Binding-site contacts:
Ligand atom O5 contacts residue MET38 of chain 1.EA at 3.4 Å (h-bond).
Ligand atom O2 contacts residue MET38 of chain 1.EA at 3.3 Å (h-bond).
Ligand atom O5 contacts residue LYS44 of chain 1.P at 3.6 Å.
Ligand atom C4 contacts residue LYS44 of chain 1.P at 4.5 Å.
Ligand atom O5 contacts residue MET39 of chain 1.EA at 3.4 Å (h-bond).
Ligand atom O4 contacts residue LYS44 of chain 1.P at 3.4 Å.
Ligand atom O1 contacts residue LYS44 of chain 1.P at 4.3 Å.
Ligand atom C2 contacts residue VAL43 of chain 1.P at 4.0 Å (hydrophobic).
Ligand atom P1 contacts residue MET38 of chain 1.EA at 3.7 Å.
Ligand atom C1 contacts residue VAL43 of chain 1.P at 3.7 Å (hydrophobic).
Ligand atom O2 contacts residue VAL43 of chain 1.P at 3.9 Å.
Ligand atom P1 contacts residue VAL43 of chain 1.P at 4.1 Å.
Ligand atom O2 contacts residue LYS44 of chain 1.P at 3.3 Å.
Ligand atom O6 contacts residue LYS44 of chain 1.P at 3.7 Å.
Ligand atom O4 contacts residue VAL43 of chain 1.P at 4.4 Å.
Ligand atom C5 contacts residue LYS44 of chain 1.P at 4.3 Å.
Ligand atom C4 contacts residue MET38 of chain 1.EA at 3.8 Å (hydrophobic).
Ligand atom C4 contacts residue MET39 of chain 1.EA at 4.1 Å (hydrophobic).
Ligand atom O3 contacts residue MET38 of chain 1.EA at 3.2 Å (h-bond).
Ligand atom C3 contacts residue MET38 of chain 1.EA at 3.7 Å (hydrophobic).
Ligand atom P1 contacts residue LYS44 of chain 1.P at 3.9 Å.
Ligand atom O1 contacts residue VAL43 of chain 1.P at 3.0 Å (h-bond).
Ligand atom O4 contacts residue MET38 of chain 1.EA at 4.1 Å.

A small-molecule ligand and the protein it binds are described below.
Small molecule (SMILES): CCOP(=O)(O)OC[C@H](O)CO

Sequence of chain 1.EA:
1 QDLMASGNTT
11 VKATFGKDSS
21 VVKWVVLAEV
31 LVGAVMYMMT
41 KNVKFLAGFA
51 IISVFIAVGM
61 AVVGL

Sequence of chain 1.P:
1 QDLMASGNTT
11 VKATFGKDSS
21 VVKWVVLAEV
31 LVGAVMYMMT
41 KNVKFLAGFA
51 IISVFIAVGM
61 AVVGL